Binding-site contacts:
Ligand atom C2 contacts residue TRP198 of chain 1.B at 4.0 Å (hydrophobic).
Ligand atom O1 contacts residue ARG243 of chain 1.B at 3.2 Å (salt-bridge).
Ligand atom C3 contacts residue GLY200 of chain 1.B at 3.9 Å.
Ligand atom C2 contacts residue GLY200 of chain 1.B at 4.0 Å.
Ligand atom O1 contacts residue PG41 of chain 1.F at 3.6 Å.
Ligand atom C2 contacts residue ARG243 of chain 1.B at 3.8 Å.
Ligand atom C6 contacts residue PG41 of chain 1.F at 3.7 Å.
Ligand atom C4 contacts residue ASP202 of chain 1.B at 3.5 Å.
Ligand atom C1 contacts residue ARG243 of chain 1.B at 4.1 Å.
Ligand atom O5 contacts residue PG41 of chain 1.F at 3.5 Å.
Ligand atom O2 contacts residue GLY200 of chain 1.B at 3.2 Å (h-bond).
Ligand atom C6 contacts residue PHE31 of chain 1.A at 4.2 Å (hydrophobic).
Ligand atom O4 contacts residue TYR173 of chain 1.B at 3.5 Å.
Ligand atom C6 contacts residue PHE164 of chain 1.B at 3.6 Å (hydrophobic).
Ligand atom O5 contacts residue TYR170 of chain 1.B at 3.9 Å.
Ligand atom O6 contacts residue PG41 of chain 1.F at 3.2 Å.
Ligand atom O1 contacts residue HIS32 of chain 1.A at 2.8 Å (h-bond).
Ligand atom C2 contacts residue TYR170 of chain 1.B at 4.1 Å (hydrophobic).
Ligand atom C5 contacts residue TYR173 of chain 1.B at 3.9 Å (hydrophobic).
Ligand atom C1 contacts residue HIS32 of chain 1.A at 3.6 Å.
Ligand atom C3 contacts residue TYR170 of chain 1.B at 3.7 Å (hydrophobic).
Ligand atom O2 contacts residue ARG243 of chain 1.B at 3.5 Å (salt-bridge).
Ligand atom O1 contacts residue PHE31 of chain 1.A at 4.0 Å.
Ligand atom O3 contacts residue ASP202 of chain 1.B at 2.5 Å (salt-bridge).
Ligand atom C2 contacts residue ASP203 of chain 1.B at 3.5 Å.
Ligand atom O3 contacts residue ASP203 of chain 1.B at 3.9 Å.
Ligand atom C4 contacts residue TRP198 of chain 1.B at 4.0 Å (hydrophobic).
Ligand atom O3 contacts residue GLY199 of chain 1.B at 3.3 Å.
Ligand atom O6 contacts residue PHE164 of chain 1.B at 3.6 Å.
Ligand atom C5 contacts residue TYR170 of chain 1.B at 3.6 Å (hydrophobic).
Ligand atom O6 contacts residue TRP198 of chain 1.B at 3.8 Å.
Ligand atom O3 contacts residue GLY200 of chain 1.B at 2.9 Å (h-bond).
Ligand atom O5 contacts residue PHE31 of chain 1.A at 3.8 Å.
Ligand atom C6 contacts residue TYR173 of chain 1.B at 3.9 Å (hydrophobic).
Ligand atom C1 contacts residue TYR170 of chain 1.B at 3.5 Å (hydrophobic).
Ligand atom O4 contacts residue ASP202 of chain 1.B at 2.6 Å (salt-bridge).
Ligand atom C1 contacts residue PG41 of chain 1.F at 4.2 Å.
Ligand atom O2 contacts residue ASP203 of chain 1.B at 2.6 Å (salt-bridge).
Ligand atom C3 contacts residue ASP202 of chain 1.B at 3.3 Å.
Ligand atom C3 contacts residue ASP203 of chain 1.B at 3.5 Å.

A protein and the small-molecule ligand that binds it are described below.
Small molecule (SMILES): OC[C@H]1O[C@@H](O)[C@H](O)[C@@H](O)[C@@H]1O

Sequence of chain 1.A:
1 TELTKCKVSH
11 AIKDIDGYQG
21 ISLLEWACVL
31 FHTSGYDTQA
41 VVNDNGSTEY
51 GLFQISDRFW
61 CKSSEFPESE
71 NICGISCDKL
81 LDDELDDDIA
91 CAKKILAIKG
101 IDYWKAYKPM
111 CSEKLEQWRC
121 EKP

Sequence of chain 1.B:
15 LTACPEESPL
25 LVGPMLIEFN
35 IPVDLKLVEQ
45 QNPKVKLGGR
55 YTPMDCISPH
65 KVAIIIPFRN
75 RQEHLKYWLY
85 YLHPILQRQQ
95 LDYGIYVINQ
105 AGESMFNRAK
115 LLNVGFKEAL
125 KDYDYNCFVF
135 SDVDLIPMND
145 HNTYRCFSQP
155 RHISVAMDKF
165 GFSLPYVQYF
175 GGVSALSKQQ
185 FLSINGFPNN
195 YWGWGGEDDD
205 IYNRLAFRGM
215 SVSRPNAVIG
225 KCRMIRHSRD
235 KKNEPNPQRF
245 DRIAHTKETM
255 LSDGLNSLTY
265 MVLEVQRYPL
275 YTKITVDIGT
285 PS